Sequence of chain 1.B:
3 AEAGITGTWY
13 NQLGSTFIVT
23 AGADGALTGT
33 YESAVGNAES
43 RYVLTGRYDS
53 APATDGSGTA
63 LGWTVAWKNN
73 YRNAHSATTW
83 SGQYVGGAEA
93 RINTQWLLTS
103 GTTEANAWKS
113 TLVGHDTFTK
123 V

Sequence of chain 2.A:
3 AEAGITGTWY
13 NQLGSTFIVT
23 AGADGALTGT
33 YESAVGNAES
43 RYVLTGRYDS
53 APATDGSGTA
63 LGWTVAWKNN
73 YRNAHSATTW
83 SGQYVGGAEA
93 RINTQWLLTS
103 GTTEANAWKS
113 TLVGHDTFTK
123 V

Binding-site contacts:
Ligand atom O contacts residue LEU15 of chain 1.B at 3.9 Å.
Ligand atom O contacts residue SER17 of chain 1.B at 3.6 Å.
Ligand atom CD contacts residue THR80 of chain 1.B at 3.7 Å.
Ligand atom CE1 contacts residue TRP69 of chain 1.B at 3.5 Å (hydrophobic).
Ligand atom O contacts residue LEU15 of chain 1.B at 3.8 Å.
Ligand atom N contacts residue ARG74 of chain 1.B at 3.7 Å.
Ligand atom OE1 contacts residue ARG74 of chain 1.B at 3.2 Å (salt-bridge).
Ligand atom O contacts residue ARG74 of chain 1.B at 3.3 Å (salt-bridge).
Ligand atom CA contacts residue SER35 of chain 1.B at 3.4 Å.
Ligand atom CD contacts residue ALA107 of chain 2.A at 3.6 Å (hydrophobic).
Ligand atom CG contacts residue ALA107 of chain 2.A at 3.7 Å (hydrophobic).
Ligand atom CB contacts residue TYR44 of chain 1.B at 3.9 Å (hydrophobic).
Ligand atom SG contacts residue TRP110 of chain 2.A at 3.2 Å.
Ligand atom NE2 contacts residue THR80 of chain 1.B at 4.0 Å.
Ligand atom CB contacts residue TRP110 of chain 2.A at 3.8 Å (hydrophobic).
Ligand atom CD contacts residue ARG74 of chain 1.B at 3.7 Å.
Ligand atom OE1 contacts residue THR80 of chain 1.B at 2.5 Å (h-bond).
Ligand atom OE1 contacts residue TRP69 of chain 1.B at 3.8 Å.
Ligand atom NE2 contacts residue TRP98 of chain 1.B at 3.3 Å.
Ligand atom CA contacts residue LEU15 of chain 1.B at 3.5 Å (hydrophobic).
Ligand atom CG contacts residue ARG74 of chain 1.B at 3.2 Å.
Ligand atom C contacts residue SER35 of chain 1.B at 3.8 Å.
Ligand atom OE1 contacts residue GLU41 of chain 1.B at 3.2 Å (salt-bridge).
Ligand atom O contacts residue SER35 of chain 1.B at 3.4 Å (h-bond).
Ligand atom C contacts residue SER35 of chain 1.B at 3.3 Å.
Ligand atom CA contacts residue SER17 of chain 1.B at 3.9 Å.
Ligand atom O contacts residue SER35 of chain 1.B at 3.0 Å (h-bond).
Ligand atom CB contacts residue LEU15 of chain 1.B at 3.9 Å (hydrophobic).
Ligand atom CG2 contacts residue ALA36 of chain 1.B at 3.9 Å (hydrophobic).
Ligand atom N contacts residue SER17 of chain 1.B at 3.9 Å.
Ligand atom CG contacts residue TYR44 of chain 1.B at 3.4 Å (hydrophobic).
Ligand atom NE2 contacts residue TRP69 of chain 1.B at 3.8 Å.
Ligand atom N contacts residue SER35 of chain 1.B at 3.5 Å (h-bond).
Ligand atom OE1 contacts residue LEU100 of chain 1.B at 3.5 Å.
Ligand atom NE2 contacts residue SER78 of chain 1.B at 3.2 Å (h-bond).
Ligand atom CB contacts residue TRP69 of chain 1.B at 3.3 Å (hydrophobic).
Ligand atom CE contacts residue ARG74 of chain 1.B at 3.8 Å.
Ligand atom CE1 contacts residue LEU100 of chain 1.B at 4.0 Å (hydrophobic).
Ligand atom CB contacts residue TRP110 of chain 2.A at 3.5 Å (hydrophobic).
Ligand atom O contacts residue SER35 of chain 1.B at 3.4 Å.

This small molecule binds to this protein.
Small molecule (SMILES): CSCC[C@H](NC(=O)CNC(=O)[C@@H]1CSSC[C@H](NC(=O)[C@@H](N)CCCN=C(N)N)C(=O)N[C@@H](CS)C(=O)N[C@@H](Cc2cnc[nH]2)C(=O)N2CCC[C@H]2C(=O)N[C@@H](CCC(N)=O)C(=O)N1)C(=O)N[C@H](C(=O)N[C@@H](CCC(=O)O)C(=O)N[C@@H](CCC(=O)O)C(=O)N[C@H](C=O)CS)C(C)C